Sequence of chain 1.A:
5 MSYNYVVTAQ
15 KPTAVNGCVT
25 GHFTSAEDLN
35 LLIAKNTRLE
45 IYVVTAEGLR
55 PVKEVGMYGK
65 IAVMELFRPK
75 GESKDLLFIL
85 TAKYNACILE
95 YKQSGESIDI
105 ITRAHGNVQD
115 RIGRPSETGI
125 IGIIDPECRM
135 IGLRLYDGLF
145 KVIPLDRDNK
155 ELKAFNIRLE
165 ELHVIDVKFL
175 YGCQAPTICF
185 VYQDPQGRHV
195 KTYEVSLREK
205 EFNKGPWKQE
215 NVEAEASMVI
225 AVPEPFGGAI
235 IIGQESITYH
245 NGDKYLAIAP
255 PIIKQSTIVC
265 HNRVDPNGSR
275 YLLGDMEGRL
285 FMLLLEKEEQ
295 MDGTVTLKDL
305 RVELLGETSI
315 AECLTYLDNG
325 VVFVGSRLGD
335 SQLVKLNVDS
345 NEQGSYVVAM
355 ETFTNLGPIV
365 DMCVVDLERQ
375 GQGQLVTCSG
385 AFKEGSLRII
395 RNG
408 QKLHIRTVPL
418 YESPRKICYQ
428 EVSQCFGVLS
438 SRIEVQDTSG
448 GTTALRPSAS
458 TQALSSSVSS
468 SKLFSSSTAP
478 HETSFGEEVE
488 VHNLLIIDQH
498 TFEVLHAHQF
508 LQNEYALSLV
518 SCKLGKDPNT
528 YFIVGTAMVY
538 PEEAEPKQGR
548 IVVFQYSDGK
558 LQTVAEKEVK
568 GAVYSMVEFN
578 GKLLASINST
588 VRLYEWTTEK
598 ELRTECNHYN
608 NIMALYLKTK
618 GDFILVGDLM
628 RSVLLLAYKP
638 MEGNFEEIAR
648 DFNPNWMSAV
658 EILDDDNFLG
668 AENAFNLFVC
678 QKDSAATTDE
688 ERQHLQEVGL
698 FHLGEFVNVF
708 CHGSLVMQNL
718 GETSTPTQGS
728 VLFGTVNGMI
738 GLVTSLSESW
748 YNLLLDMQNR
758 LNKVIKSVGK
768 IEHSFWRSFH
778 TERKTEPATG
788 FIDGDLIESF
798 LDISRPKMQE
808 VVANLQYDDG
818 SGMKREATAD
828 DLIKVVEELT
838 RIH

Sequence of chain 1.B:
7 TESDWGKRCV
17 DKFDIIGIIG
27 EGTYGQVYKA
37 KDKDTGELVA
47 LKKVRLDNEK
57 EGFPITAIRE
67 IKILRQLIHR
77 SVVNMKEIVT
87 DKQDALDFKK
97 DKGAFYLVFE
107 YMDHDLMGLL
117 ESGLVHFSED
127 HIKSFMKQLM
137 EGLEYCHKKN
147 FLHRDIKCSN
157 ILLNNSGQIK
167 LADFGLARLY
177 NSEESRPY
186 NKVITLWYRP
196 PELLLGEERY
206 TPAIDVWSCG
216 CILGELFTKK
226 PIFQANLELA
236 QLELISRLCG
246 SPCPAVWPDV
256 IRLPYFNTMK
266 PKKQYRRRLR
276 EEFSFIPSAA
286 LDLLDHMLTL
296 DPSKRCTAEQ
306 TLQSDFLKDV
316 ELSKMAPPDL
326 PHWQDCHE

The protein below binds the small molecule below.
Small molecule (SMILES): CC[C@H](CO)Nc1nc(Nc2ccc(-c3ccccn3)cc2)c2ncn(C(C)C)c2n1

Binding-site contacts:
Ligand atom C7 contacts residue PHE105 of chain 1.B at 3.6 Å (hydrophobic).
Ligand atom C14 contacts residue TYR107 of chain 1.B at 3.7 Å (hydrophobic).
Ligand atom C15 contacts residue TYR107 of chain 1.B at 3.3 Å (hydrophobic).
Ligand atom C2 contacts residue LEU158 of chain 1.B at 3.8 Å (hydrophobic).
Ligand atom N4 contacts residue MET108 of chain 1.B at 3.3 Å (h-bond).
Ligand atom C17 contacts residue ARG628 of chain 1.A at 3.7 Å.
Ligand atom C20 contacts residue ARG628 of chain 1.A at 3.7 Å.
Ligand atom C22 contacts residue ARG647 of chain 1.A at 3.7 Å.
Ligand atom C4 contacts residue LEU158 of chain 1.B at 3.7 Å (hydrophobic).
Ligand atom N4 contacts residue LEU158 of chain 1.B at 3.9 Å.
Ligand atom C19 contacts residue ARG628 of chain 1.A at 3.5 Å.
Ligand atom N7 contacts residue ARG628 of chain 1.A at 3.6 Å.
Ligand atom C23 contacts residue ARG628 of chain 1.A at 3.8 Å.
Ligand atom C11 contacts residue SER155 of chain 1.B at 3.8 Å.
Ligand atom C15 contacts residue MET108 of chain 1.B at 3.8 Å (hydrophobic).
Ligand atom C21 contacts residue ARG647 of chain 1.A at 3.3 Å.
Ligand atom C9 contacts residue LYS48 of chain 1.B at 3.3 Å.
Ligand atom C13 contacts residue LYS48 of chain 1.B at 3.5 Å.
Ligand atom C9 contacts residue VAL33 of chain 1.B at 3.6 Å (hydrophobic).
Ligand atom C16 contacts residue ILE25 of chain 1.B at 3.9 Å (hydrophobic).
Ligand atom C5 contacts residue LEU158 of chain 1.B at 3.7 Å (hydrophobic).
Ligand atom N1 contacts residue LEU158 of chain 1.B at 3.9 Å.
Ligand atom N7 contacts residue TYR107 of chain 1.B at 3.4 Å (h-bond).
Ligand atom C13 contacts residue ASP169 of chain 1.B at 3.7 Å.
Ligand atom C22 contacts residue ASN607 of chain 1.A at 3.3 Å.
Ligand atom C21 contacts residue ARG628 of chain 1.A at 3.6 Å.
Ligand atom C17 contacts residue ILE25 of chain 1.B at 3.9 Å (hydrophobic).
Ligand atom C16 contacts residue ARG628 of chain 1.A at 3.8 Å.
Ligand atom C6 contacts residue MET108 of chain 1.B at 3.3 Å (hydrophobic).
Ligand atom C6 contacts residue GLU106 of chain 1.B at 3.6 Å.
Ligand atom C14 contacts residue ASP109 of chain 1.B at 3.5 Å.
Ligand atom C9 contacts residue PHE105 of chain 1.B at 3.9 Å (hydrophobic).
Ligand atom N7 contacts residue ILE609 of chain 1.A at 3.9 Å.
Ligand atom C15 contacts residue ASP109 of chain 1.B at 3.2 Å.
Ligand atom C14 contacts residue MET108 of chain 1.B at 3.0 Å (hydrophobic).
Ligand atom C23 contacts residue ILE609 of chain 1.A at 3.7 Å (hydrophobic).
Ligand atom C22 contacts residue ARG628 of chain 1.A at 3.5 Å.
Ligand atom N5 contacts residue LEU158 of chain 1.B at 3.9 Å.
Ligand atom C23 contacts residue ASN607 of chain 1.A at 3.9 Å.
Ligand atom C9 contacts residue ALA46 of chain 1.B at 3.6 Å (hydrophobic).